Binding-site contacts:
Ligand atom O7 contacts residue ASN696 of chain 1.C at 3.6 Å (h-bond).
Ligand atom C5 contacts residue ASN696 of chain 1.C at 3.8 Å.
Ligand atom O5 contacts residue ASN697 of chain 1.C at 4.1 Å.
Ligand atom C4 contacts residue ASN696 of chain 1.C at 4.2 Å.
Ligand atom C6 contacts residue ASN697 of chain 1.C at 4.3 Å.
Ligand atom C8 contacts residue GLY785 of chain 1.B at 4.1 Å.
Ligand atom C2 contacts residue ASN696 of chain 1.C at 2.5 Å.
Ligand atom C8 contacts residue ASP783 of chain 1.B at 4.3 Å.
Ligand atom O6 contacts residue ASN696 of chain 1.C at 4.0 Å.
Ligand atom O6 contacts residue ASN697 of chain 1.C at 3.3 Å (h-bond).
Ligand atom O5 contacts residue ASN696 of chain 1.C at 2.4 Å (h-bond).
Ligand atom C7 contacts residue ASP783 of chain 1.B at 4.4 Å.
Ligand atom O7 contacts residue ASP783 of chain 1.B at 3.7 Å.
Ligand atom N2 contacts residue ASN696 of chain 1.C at 2.9 Å (h-bond).
Ligand atom C3 contacts residue ASN696 of chain 1.C at 3.8 Å.
Ligand atom C1 contacts residue ASN696 of chain 1.C at 1.4 Å.
Ligand atom C7 contacts residue ASN696 of chain 1.C at 3.5 Å.

Sequence of chain 1.C:
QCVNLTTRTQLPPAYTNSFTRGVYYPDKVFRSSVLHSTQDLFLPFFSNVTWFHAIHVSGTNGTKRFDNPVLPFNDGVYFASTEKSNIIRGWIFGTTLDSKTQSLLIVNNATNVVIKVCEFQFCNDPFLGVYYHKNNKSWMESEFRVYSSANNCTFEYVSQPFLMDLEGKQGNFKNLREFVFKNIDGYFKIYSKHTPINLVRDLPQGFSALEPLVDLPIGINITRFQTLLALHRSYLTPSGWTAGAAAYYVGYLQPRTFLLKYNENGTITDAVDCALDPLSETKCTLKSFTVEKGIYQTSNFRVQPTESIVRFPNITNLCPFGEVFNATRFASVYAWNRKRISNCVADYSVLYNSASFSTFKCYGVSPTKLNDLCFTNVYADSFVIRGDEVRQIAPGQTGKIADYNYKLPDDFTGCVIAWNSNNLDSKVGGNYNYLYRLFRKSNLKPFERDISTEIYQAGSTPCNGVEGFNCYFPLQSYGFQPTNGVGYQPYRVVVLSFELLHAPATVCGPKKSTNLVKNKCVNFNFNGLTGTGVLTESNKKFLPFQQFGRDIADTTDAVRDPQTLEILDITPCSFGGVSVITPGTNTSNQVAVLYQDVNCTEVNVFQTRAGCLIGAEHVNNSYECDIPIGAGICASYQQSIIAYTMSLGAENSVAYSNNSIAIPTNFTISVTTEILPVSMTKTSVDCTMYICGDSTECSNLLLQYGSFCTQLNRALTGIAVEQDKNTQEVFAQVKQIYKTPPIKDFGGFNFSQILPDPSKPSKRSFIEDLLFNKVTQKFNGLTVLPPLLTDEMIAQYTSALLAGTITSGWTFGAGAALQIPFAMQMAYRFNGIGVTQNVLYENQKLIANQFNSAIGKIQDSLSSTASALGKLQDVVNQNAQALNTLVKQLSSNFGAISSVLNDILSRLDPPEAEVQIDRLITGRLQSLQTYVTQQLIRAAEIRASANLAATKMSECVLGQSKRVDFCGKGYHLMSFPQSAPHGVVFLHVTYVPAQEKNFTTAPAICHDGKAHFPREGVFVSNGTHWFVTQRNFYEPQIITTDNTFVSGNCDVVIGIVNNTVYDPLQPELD

This protein binds this small molecule.
Small molecule (SMILES): CC(=O)N[C@@H]1[C@@H](O)[C@H](O)[C@@H](CO)O[C@H]1O

Sequence of chain 1.B:
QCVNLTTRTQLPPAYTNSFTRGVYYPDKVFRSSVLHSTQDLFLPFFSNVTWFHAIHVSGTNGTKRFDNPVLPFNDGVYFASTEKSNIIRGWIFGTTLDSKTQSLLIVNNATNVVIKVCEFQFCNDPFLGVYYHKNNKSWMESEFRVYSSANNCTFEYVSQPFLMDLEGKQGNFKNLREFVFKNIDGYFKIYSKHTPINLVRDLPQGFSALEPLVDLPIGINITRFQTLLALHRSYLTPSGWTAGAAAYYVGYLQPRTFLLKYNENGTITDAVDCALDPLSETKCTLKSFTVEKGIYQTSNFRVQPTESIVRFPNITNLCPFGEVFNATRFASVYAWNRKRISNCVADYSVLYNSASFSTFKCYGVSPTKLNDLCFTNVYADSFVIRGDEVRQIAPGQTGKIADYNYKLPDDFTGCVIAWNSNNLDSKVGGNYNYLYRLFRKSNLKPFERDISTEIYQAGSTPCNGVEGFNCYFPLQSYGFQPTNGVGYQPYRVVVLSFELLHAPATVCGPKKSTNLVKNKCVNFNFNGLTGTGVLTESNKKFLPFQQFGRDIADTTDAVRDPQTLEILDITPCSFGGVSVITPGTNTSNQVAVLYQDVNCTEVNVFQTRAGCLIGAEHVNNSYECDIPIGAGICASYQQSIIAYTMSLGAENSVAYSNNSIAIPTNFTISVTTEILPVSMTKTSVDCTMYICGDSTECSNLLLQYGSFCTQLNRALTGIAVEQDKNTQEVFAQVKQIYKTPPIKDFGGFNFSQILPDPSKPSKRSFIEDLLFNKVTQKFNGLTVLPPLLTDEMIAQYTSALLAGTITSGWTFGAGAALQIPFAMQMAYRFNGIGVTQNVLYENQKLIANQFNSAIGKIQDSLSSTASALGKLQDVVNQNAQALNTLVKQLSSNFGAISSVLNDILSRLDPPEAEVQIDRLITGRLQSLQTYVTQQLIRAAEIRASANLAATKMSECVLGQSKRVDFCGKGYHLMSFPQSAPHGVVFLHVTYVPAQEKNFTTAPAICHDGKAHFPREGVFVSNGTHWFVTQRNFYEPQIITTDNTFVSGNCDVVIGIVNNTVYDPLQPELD